Binding-site contacts:
Ligand atom O7 contacts residue GLY358 of chain 1.E at 4.4 Å.
Ligand atom C8 contacts residue SER357 of chain 1.E at 4.1 Å.
Ligand atom C8 contacts residue NAG2 of chain 1.EA at 4.3 Å.
Ligand atom C5 contacts residue ASN361 of chain 1.E at 3.6 Å.
Ligand atom C3 contacts residue ASN361 of chain 1.E at 3.8 Å.
Ligand atom C7 contacts residue ASN361 of chain 1.E at 3.4 Å.
Ligand atom C4 contacts residue ASN361 of chain 1.E at 4.3 Å.
Ligand atom O5 contacts residue ASN361 of chain 1.E at 2.4 Å (h-bond).
Ligand atom O7 contacts residue ASN361 of chain 1.E at 3.6 Å (h-bond).
Ligand atom N2 contacts residue ASN361 of chain 1.E at 2.8 Å (h-bond).
Ligand atom C8 contacts residue NAG1 of chain 1.EA at 3.8 Å.
Ligand atom C1 contacts residue ASN361 of chain 1.E at 1.4 Å.
Ligand atom C2 contacts residue ASN361 of chain 1.E at 2.5 Å.
Ligand atom C8 contacts residue ASN361 of chain 1.E at 4.4 Å.

The small molecule below binds the protein below.
Small molecule (SMILES): CC(=O)N[C@@H]1[C@@H](O)[C@H](O)[C@@H](CO)O[C@H]1O

Sequence of chain 1.E:
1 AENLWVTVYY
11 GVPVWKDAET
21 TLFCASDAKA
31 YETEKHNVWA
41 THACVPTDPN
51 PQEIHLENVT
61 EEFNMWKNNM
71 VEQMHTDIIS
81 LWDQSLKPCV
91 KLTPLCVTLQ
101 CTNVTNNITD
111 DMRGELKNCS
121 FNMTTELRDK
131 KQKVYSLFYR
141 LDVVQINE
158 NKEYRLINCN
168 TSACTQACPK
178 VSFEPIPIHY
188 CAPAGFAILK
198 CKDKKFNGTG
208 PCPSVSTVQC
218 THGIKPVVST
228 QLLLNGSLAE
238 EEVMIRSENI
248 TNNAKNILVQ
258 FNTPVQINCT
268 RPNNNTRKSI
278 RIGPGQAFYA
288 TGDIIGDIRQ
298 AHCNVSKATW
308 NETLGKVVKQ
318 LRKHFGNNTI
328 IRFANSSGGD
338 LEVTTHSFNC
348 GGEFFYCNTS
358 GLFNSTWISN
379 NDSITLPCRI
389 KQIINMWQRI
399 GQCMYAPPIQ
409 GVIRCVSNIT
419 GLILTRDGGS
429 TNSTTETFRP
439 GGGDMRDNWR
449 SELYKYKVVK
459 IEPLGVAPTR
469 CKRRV